Binding-site contacts:
Ligand atom O6 contacts residue THR223 of chain 1.A at 3.7 Å.
Ligand atom C1 contacts residue ASN221 of chain 1.A at 1.5 Å.
Ligand atom C2 contacts residue ASN221 of chain 1.A at 2.6 Å.
Ligand atom C5 contacts residue ASN221 of chain 1.A at 3.7 Å.
Ligand atom O6 contacts residue THR95 of chain 1.A at 4.3 Å.
Ligand atom C4 contacts residue ASN221 of chain 1.A at 4.3 Å.
Ligand atom O6 contacts residue ASN221 of chain 1.A at 4.5 Å.
Ligand atom C7 contacts residue ASN221 of chain 1.A at 3.6 Å.
Ligand atom O7 contacts residue ASN221 of chain 1.A at 3.8 Å.
Ligand atom O5 contacts residue ASN221 of chain 1.A at 2.4 Å (h-bond).
Ligand atom N2 contacts residue ASN221 of chain 1.A at 3.0 Å (h-bond).
Ligand atom C3 contacts residue ASN221 of chain 1.A at 3.9 Å.

Sequence of chain 1.A:
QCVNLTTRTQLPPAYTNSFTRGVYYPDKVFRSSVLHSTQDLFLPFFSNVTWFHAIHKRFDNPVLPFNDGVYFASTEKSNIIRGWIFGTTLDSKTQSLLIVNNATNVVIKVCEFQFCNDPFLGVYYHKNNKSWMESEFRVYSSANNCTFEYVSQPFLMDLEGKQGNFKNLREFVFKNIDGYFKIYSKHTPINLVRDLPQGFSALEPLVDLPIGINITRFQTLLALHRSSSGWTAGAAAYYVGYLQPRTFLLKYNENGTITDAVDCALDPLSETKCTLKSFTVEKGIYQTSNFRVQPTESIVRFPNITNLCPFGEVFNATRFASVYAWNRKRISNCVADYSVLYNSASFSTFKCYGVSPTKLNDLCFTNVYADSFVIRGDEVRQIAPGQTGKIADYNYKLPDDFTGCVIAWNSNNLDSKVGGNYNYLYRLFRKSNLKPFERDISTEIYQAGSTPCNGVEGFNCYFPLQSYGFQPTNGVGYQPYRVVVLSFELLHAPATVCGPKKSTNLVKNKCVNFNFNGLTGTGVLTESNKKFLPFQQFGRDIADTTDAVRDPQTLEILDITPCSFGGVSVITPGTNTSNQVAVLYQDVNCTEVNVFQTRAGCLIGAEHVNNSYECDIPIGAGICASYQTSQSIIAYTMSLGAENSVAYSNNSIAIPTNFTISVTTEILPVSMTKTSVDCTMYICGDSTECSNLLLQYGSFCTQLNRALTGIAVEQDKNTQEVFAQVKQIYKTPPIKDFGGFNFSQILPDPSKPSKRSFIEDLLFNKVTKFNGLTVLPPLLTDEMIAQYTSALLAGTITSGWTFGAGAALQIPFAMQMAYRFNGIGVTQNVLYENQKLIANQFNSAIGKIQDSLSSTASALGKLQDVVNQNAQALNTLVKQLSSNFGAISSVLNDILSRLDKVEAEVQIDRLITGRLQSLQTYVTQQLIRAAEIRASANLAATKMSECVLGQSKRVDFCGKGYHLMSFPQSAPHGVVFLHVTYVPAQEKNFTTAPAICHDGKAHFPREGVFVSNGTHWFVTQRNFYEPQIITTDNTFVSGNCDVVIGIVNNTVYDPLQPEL

A small-molecule ligand and the protein it binds are described below.
Small molecule (SMILES): CC(=O)N[C@@H]1[C@@H](O)[C@H](O)[C@@H](CO)O[C@H]1O